Sequence of chain 1.B:
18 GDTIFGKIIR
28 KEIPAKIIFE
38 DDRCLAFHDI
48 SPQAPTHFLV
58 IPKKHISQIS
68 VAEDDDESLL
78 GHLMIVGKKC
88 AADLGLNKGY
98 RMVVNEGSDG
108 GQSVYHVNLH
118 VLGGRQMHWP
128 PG

The protein below binds the small molecule below.
Small molecule (SMILES): CNC(=O)[C@H](Cc1c[nH]c2ccccc12)NP(=O)(O)OC[C@H]1O[C@@H](n2cnc3c(=O)[nH]c(N)nc32)[C@H](O)[C@@H]1O

Binding-site contacts:
Ligand atom O4' contacts residue LEU56 of chain 1.A at 3.6 Å.
Ligand atom C15 contacts residue MET124 of chain 1.B at 3.1 Å (hydrophobic).
Ligand atom O3 contacts residue HIS117 of chain 1.A at 3.3 Å (h-bond).
Ligand atom O3' contacts residue ASP46 of chain 1.A at 2.5 Å (salt-bridge).
Ligand atom O4' contacts residue PHE22 of chain 1.A at 3.3 Å.
Ligand atom C7 contacts residue TRP126 of chain 1.B at 3.3 Å (hydrophobic).
Ligand atom O3 contacts residue ASN102 of chain 1.A at 2.8 Å (h-bond).
Ligand atom O2 contacts residue VAL111 of chain 1.A at 3.5 Å (h-bond).
Ligand atom C14 contacts residue MET124 of chain 1.B at 3.0 Å (hydrophobic).
Ligand atom C2' contacts residue ASP46 of chain 1.A at 3.4 Å.
Ligand atom C13 contacts residue ARG98 of chain 1.B at 3.6 Å.
Ligand atom N2 contacts residue HIS45 of chain 1.A at 2.8 Å (h-bond).
Ligand atom C10 contacts residue TRP126 of chain 1.B at 3.4 Å (hydrophobic).
Ligand atom O2 contacts residue GLN109 of chain 1.A at 3.6 Å.
Ligand atom C1 contacts residue GLY108 of chain 1.A at 3.4 Å.
Ligand atom N3 contacts residue ILE47 of chain 1.A at 3.4 Å (h-bond).
Ligand atom C12 contacts residue TRP126 of chain 1.B at 3.6 Å (hydrophobic).
Ligand atom O5' contacts residue ASN115 of chain 1.A at 3.4 Å (h-bond).
Ligand atom N18 contacts residue SER110 of chain 1.A at 3.2 Å (h-bond).
Ligand atom O6 contacts residue ILE21 of chain 1.A at 3.2 Å.
Ligand atom C14 contacts residue ARG98 of chain 1.B at 3.5 Å.
Ligand atom C3 contacts residue TRP126 of chain 1.B at 3.3 Å (hydrophobic).
Ligand atom O19 contacts residue SER110 of chain 1.A at 3.4 Å (h-bond).
Ligand atom N2 contacts residue ILE47 of chain 1.A at 3.6 Å (h-bond).
Ligand atom O2' contacts residue ASP46 of chain 1.A at 2.5 Å (salt-bridge).
Ligand atom O2 contacts residue SER110 of chain 1.A at 2.4 Å (h-bond).
Ligand atom C1' contacts residue ASP46 of chain 1.A at 3.5 Å.
Ligand atom C3' contacts residue ASP46 of chain 1.A at 3.3 Å.
Ligand atom C13 contacts residue TRP126 of chain 1.B at 3.6 Å (hydrophobic).
Ligand atom C4' contacts residue ASP46 of chain 1.A at 3.5 Å.
Ligand atom C4 contacts residue ILE47 of chain 1.A at 3.5 Å (hydrophobic).
Ligand atom C17 contacts residue SER110 of chain 1.A at 3.2 Å.
Ligand atom C13 contacts residue GLY108 of chain 1.A at 3.6 Å.
Ligand atom N2 contacts residue PHE44 of chain 1.A at 3.7 Å.
Ligand atom O3' contacts residue HIS117 of chain 1.A at 3.4 Å.
Ligand atom C9 contacts residue TRP126 of chain 1.B at 3.2 Å (hydrophobic).
Ligand atom C2 contacts residue ILE47 of chain 1.A at 3.6 Å (hydrophobic).
Ligand atom C11 contacts residue SER110 of chain 1.A at 3.5 Å.
Ligand atom C14 contacts residue GLY108 of chain 1.A at 3.6 Å.
Ligand atom O5' contacts residue HIS117 of chain 1.A at 3.1 Å (h-bond).

Sequence of chain 1.A:
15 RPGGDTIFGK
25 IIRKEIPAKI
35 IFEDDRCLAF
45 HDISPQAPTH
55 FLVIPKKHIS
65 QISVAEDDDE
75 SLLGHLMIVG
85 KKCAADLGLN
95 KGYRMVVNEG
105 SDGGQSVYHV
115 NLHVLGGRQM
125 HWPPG